The protein below binds the small molecule below.
Small molecule (SMILES): CC(=O)N[C@H]1[C@H](O[C@H]2[C@H](O)[C@@H](NC(C)=O)CO[C@@H]2CO)O[C@H](CO)[C@@H](O)[C@@H]1O

Sequence of chain 1.C:
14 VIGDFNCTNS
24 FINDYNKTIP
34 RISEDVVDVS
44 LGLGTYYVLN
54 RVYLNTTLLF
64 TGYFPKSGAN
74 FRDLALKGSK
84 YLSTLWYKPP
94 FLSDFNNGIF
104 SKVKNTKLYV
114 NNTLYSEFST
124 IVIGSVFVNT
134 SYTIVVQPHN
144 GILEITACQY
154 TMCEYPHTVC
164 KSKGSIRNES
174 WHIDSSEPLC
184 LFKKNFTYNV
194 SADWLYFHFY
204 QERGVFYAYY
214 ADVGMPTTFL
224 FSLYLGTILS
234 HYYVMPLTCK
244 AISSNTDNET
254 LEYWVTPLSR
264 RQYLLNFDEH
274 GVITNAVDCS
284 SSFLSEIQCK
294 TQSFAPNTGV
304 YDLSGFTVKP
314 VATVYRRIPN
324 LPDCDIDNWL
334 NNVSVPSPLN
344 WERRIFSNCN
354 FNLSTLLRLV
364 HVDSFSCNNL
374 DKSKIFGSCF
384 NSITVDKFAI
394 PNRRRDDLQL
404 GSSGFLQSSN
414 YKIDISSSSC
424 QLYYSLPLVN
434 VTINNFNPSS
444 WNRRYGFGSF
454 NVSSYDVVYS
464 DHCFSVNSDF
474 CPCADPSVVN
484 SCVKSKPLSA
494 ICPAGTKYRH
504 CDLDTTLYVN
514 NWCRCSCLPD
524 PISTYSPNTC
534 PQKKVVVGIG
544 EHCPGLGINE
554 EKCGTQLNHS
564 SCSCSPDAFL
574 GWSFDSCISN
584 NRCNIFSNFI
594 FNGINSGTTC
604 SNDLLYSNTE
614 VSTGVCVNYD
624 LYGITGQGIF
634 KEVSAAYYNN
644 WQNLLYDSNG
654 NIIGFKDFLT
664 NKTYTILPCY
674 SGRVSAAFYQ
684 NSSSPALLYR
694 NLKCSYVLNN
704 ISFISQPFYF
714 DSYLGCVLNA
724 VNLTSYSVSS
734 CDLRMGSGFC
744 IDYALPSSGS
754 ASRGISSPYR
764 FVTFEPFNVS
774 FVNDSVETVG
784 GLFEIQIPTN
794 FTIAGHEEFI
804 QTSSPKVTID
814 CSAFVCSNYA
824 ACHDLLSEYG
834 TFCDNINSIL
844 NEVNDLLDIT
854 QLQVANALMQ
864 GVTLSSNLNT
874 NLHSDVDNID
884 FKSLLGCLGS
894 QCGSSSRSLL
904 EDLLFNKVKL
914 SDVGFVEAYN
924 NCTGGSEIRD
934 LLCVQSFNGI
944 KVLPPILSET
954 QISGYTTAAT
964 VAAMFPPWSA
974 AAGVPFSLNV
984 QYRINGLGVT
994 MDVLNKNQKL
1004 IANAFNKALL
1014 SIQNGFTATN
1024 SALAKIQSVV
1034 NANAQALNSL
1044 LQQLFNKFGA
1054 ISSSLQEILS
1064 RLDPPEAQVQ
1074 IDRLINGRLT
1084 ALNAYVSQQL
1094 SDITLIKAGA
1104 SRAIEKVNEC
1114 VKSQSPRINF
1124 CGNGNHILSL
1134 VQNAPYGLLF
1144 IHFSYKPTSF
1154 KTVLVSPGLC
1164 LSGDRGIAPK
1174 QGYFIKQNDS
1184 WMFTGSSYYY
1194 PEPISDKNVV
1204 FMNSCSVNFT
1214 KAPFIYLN

Binding-site contacts:
Ligand atom O6 contacts residue SER337 of chain 1.C at 4.5 Å.
Ligand atom C1 contacts residue ASN335 of chain 1.C at 1.4 Å.
Ligand atom C4 contacts residue ASN335 of chain 1.C at 4.2 Å.
Ligand atom O7 contacts residue ASN335 of chain 1.C at 4.3 Å.
Ligand atom N2 contacts residue ASN335 of chain 1.C at 2.9 Å (h-bond).
Ligand atom C7 contacts residue ASN335 of chain 1.C at 3.8 Å.
Ligand atom C2 contacts residue ASN335 of chain 1.C at 2.5 Å.
Ligand atom C5 contacts residue ASN335 of chain 1.C at 3.7 Å.
Ligand atom O6 contacts residue ASN335 of chain 1.C at 4.2 Å.
Ligand atom O5 contacts residue ASN335 of chain 1.C at 2.4 Å (h-bond).
Ligand atom C3 contacts residue ASN335 of chain 1.C at 3.8 Å.